Binding-site contacts:
Ligand atom P contacts residue LYS68 of chain 1.A at 3.8 Å.
Ligand atom P contacts residue NA1 of chain 1.F at 3.6 Å.
Ligand atom P contacts residue THR67 of chain 1.A at 3.9 Å.
Ligand atom OP1 contacts residue GLY64 of chain 1.A at 2.6 Å (h-bond).
Ligand atom N7 contacts residue LYS35 of chain 1.A at 3.7 Å.
Ligand atom C8 contacts residue LYS35 of chain 1.A at 4.0 Å.
Ligand atom OP3 contacts residue LYS35 of chain 1.A at 2.3 Å (salt-bridge).
Ligand atom C5' contacts residue LYS35 of chain 1.A at 3.9 Å.
Ligand atom P contacts residue LYS35 of chain 1.A at 3.4 Å.
Ligand atom C5' contacts residue GLY64 of chain 1.A at 3.4 Å.
Ligand atom OP2 contacts residue VAL65 of chain 1.A at 4.0 Å.
Ligand atom OP1 contacts residue LEU62 of chain 1.A at 4.0 Å.
Ligand atom O4' contacts residue ALA38 of chain 1.A at 3.6 Å.
Ligand atom OP2 contacts residue THR67 of chain 1.A at 3.9 Å.
Ligand atom OP1 contacts residue GLY66 of chain 1.A at 2.9 Å.
Ligand atom N1 contacts residue HIS34 of chain 1.A at 4.0 Å.
Ligand atom OP1 contacts residue NA1 of chain 1.F at 3.0 Å (h-bond).
Ligand atom OP1 contacts residue LYS68 of chain 1.A at 3.3 Å (salt-bridge).
Ligand atom C3' contacts residue GLY66 of chain 1.A at 3.8 Å.
Ligand atom C4' contacts residue GLY64 of chain 1.A at 3.4 Å.
Ligand atom O3' contacts residue GLY64 of chain 1.A at 3.4 Å.
Ligand atom OP1 contacts residue LYS35 of chain 1.A at 3.5 Å (salt-bridge).
Ligand atom O5' contacts residue LYS35 of chain 1.A at 3.6 Å.
Ligand atom P contacts residue LYS68 of chain 1.A at 3.8 Å.
Ligand atom C5' contacts residue TYR39 of chain 1.A at 3.6 Å (hydrophobic).
Ligand atom OP1 contacts residue ILE69 of chain 1.A at 2.8 Å (h-bond).
Ligand atom C5' contacts residue GLY66 of chain 1.A at 3.4 Å.
Ligand atom P contacts residue GLY66 of chain 1.A at 3.9 Å.
Ligand atom OP2 contacts residue TYR39 of chain 1.A at 4.0 Å.
Ligand atom O5' contacts residue GLY66 of chain 1.A at 3.7 Å.
Ligand atom OP1 contacts residue LYS68 of chain 1.A at 3.2 Å (salt-bridge).
Ligand atom N3 contacts residue ALA38 of chain 1.A at 3.6 Å.
Ligand atom O3' contacts residue ILE69 of chain 1.A at 3.2 Å.
Ligand atom OP2 contacts residue NA1 of chain 1.F at 3.3 Å (h-bond).
Ligand atom OP2 contacts residue LYS68 of chain 1.A at 3.3 Å (salt-bridge).
Ligand atom OP1 contacts residue THR67 of chain 1.A at 3.2 Å (h-bond).
Ligand atom OP1 contacts residue PRO63 of chain 1.A at 3.5 Å.
Ligand atom P contacts residue ILE69 of chain 1.A at 3.8 Å.
Ligand atom P contacts residue GLY64 of chain 1.A at 3.6 Å.
Ligand atom OP2 contacts residue LYS68 of chain 1.A at 3.3 Å.

Sequence of chain 1.A:
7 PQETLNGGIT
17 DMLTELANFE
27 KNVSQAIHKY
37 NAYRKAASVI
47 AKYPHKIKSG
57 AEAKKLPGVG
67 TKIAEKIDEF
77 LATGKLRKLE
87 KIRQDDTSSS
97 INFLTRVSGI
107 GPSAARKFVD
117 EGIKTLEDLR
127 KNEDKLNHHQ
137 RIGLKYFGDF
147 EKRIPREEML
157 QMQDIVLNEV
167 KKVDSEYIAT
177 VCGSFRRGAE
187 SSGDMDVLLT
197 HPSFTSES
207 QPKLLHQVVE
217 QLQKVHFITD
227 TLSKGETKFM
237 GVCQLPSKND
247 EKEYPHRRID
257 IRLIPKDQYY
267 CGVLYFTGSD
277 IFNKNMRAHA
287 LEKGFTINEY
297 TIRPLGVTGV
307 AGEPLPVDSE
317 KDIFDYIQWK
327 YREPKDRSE

This protein binds this small molecule.
Small molecule (SMILES): Cc1cn([C@H]2C[C@H](O[P](=O)(O)OC[C@H]3O[C@@H](n4ccc(N)nc4=O)C[C@@H]3O[P](=O)(O)OC[C@H]3O[C@@H](n4cnc5c(=O)nc(N)[nH]c54)C[C@@H]3O[P](=O)(O)OC[C@H]3O[C@@H](n4cnc5c(=O)nc(N)[nH]c54)C[C@@H]3O)[C@@H](CO[P](=O)(O)O[C@H]3C[C@H](n4cnc5c(=O)nc(N)[nH]c54)O[C@@H]3COP(=O)(O)O)O2)c(=O)[nH]c1=O